A protein and the small-molecule ligand that binds it are described below.
Small molecule (SMILES): CC(=O)N[C@@H]1[C@@H](O)[C@H](O)[C@@H](CO)O[C@H]1O

Binding-site contacts:
Ligand atom C1 contacts residue ASN784 of chain 1.C at 1.4 Å.
Ligand atom O5 contacts residue ASN784 of chain 1.C at 2.4 Å (h-bond).
Ligand atom C3 contacts residue ASN784 of chain 1.C at 3.8 Å.
Ligand atom C4 contacts residue ASN784 of chain 1.C at 4.2 Å.
Ligand atom O6 contacts residue PHE783 of chain 1.C at 3.8 Å.
Ligand atom C8 contacts residue ASN784 of chain 1.C at 4.4 Å.
Ligand atom C2 contacts residue ASN784 of chain 1.C at 2.5 Å.
Ligand atom O7 contacts residue ASN784 of chain 1.C at 3.1 Å (h-bond).
Ligand atom C5 contacts residue ASN784 of chain 1.C at 3.7 Å.
Ligand atom C7 contacts residue ASN784 of chain 1.C at 3.2 Å.
Ligand atom O5 contacts residue PHE783 of chain 1.C at 3.9 Å.
Ligand atom N2 contacts residue ASN784 of chain 1.C at 2.9 Å (h-bond).
Ligand atom C5 contacts residue PHE783 of chain 1.C at 4.4 Å (hydrophobic).
Ligand atom O6 contacts residue ARG876 of chain 1.C at 4.5 Å.
Ligand atom C6 contacts residue PHE783 of chain 1.C at 3.7 Å (hydrophobic).

Sequence of chain 1.C:
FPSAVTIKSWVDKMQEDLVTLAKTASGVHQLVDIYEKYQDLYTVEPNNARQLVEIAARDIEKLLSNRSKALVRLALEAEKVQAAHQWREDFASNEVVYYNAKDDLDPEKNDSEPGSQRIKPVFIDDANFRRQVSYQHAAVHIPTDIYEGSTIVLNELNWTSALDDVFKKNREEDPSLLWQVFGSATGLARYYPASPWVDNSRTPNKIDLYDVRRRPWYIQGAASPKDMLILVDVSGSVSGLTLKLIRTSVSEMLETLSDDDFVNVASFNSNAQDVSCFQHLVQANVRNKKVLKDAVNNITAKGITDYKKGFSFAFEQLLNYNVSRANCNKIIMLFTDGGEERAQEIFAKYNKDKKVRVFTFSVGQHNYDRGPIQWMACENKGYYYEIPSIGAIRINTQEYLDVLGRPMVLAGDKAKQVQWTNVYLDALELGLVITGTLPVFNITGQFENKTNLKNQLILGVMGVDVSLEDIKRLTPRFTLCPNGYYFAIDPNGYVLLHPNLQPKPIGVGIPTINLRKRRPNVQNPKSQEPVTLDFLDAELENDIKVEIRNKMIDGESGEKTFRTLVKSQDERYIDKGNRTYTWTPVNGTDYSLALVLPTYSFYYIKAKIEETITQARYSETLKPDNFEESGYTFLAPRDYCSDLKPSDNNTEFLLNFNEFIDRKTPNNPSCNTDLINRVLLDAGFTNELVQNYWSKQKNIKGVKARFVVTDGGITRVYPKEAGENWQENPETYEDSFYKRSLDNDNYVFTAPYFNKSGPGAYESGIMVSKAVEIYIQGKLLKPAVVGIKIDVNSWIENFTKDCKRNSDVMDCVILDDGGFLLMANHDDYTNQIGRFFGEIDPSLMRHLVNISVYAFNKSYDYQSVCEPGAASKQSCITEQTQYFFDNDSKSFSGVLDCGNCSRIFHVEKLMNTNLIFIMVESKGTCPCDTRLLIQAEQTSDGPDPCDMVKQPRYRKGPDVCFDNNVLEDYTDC